Binding-site contacts:
Ligand atom C1 contacts residue LYS37 of chain 1.G at 4.3 Å.
Ligand atom C2 contacts residue PRO192 of chain 1.C at 3.9 Å (hydrophobic).
Ligand atom C2 contacts residue ASN196 of chain 1.C at 3.2 Å.
Ligand atom O1 contacts residue ASN196 of chain 1.C at 2.8 Å (h-bond).
Ligand atom C4 contacts residue LYS37 of chain 1.G at 4.1 Å.
Ligand atom C6 contacts residue LEU25 of chain 1.G at 4.1 Å (hydrophobic).
Ligand atom C4 contacts residue VAL69 of chain 1.G at 3.5 Å (hydrophobic).
Ligand atom C3 contacts residue LYS37 of chain 1.G at 3.5 Å.
Ligand atom C6 contacts residue VAL40 of chain 1.G at 4.0 Å (hydrophobic).
Ligand atom O1 contacts residue ALA195 of chain 1.C at 4.0 Å.
Ligand atom C4 contacts residue GLU71 of chain 1.G at 3.9 Å.
Ligand atom C3 contacts residue VAL69 of chain 1.G at 4.4 Å (hydrophobic).
Ligand atom O2 contacts residue LYS37 of chain 1.G at 4.0 Å.
Ligand atom C5 contacts residue LYS37 of chain 1.G at 3.7 Å.
Ligand atom C6 contacts residue LYS37 of chain 1.G at 4.0 Å.
Ligand atom C1 contacts residue ASN196 of chain 1.C at 3.5 Å.
Ligand atom O2 contacts residue VAL40 of chain 1.G at 3.7 Å.
Ligand atom C1 contacts residue PRO192 of chain 1.C at 3.7 Å (hydrophobic).
Ligand atom C2 contacts residue LEU25 of chain 1.G at 3.9 Å (hydrophobic).
Ligand atom O2 contacts residue LEU41 of chain 1.G at 3.5 Å.
Ligand atom O1 contacts residue PRO192 of chain 1.C at 2.9 Å (h-bond).
Ligand atom C2 contacts residue VAL69 of chain 1.G at 4.0 Å (hydrophobic).
Ligand atom C5 contacts residue VAL40 of chain 1.G at 4.4 Å (hydrophobic).
Ligand atom O2 contacts residue VAL69 of chain 1.G at 4.2 Å.
Ligand atom C1 contacts residue LEU25 of chain 1.G at 3.7 Å (hydrophobic).
Ligand atom C6 contacts residue VAL69 of chain 1.G at 4.4 Å (hydrophobic).

Sequence of chain 1.G:
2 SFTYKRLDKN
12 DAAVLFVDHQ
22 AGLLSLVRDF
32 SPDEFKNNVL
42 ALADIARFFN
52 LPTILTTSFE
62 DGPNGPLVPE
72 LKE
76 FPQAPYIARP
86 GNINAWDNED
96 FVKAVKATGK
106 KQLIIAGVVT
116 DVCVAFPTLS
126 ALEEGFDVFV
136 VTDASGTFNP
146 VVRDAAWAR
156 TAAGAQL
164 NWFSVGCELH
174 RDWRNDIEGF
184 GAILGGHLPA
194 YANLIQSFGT

Sequence of chain 1.C:
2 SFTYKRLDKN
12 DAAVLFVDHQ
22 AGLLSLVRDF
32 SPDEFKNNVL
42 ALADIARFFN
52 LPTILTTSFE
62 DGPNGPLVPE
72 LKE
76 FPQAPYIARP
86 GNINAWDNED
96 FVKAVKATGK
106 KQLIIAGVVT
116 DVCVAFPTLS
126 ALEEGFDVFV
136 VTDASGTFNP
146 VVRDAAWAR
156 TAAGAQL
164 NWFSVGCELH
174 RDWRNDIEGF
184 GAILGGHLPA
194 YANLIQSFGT

The small molecule below binds the protein below.
Small molecule (SMILES): C[C@@H](O)CC[C@@H](C)O